Binding-site contacts:
Ligand atom N2 contacts residue ASN1095 of chain 1.C at 3.0 Å (h-bond).
Ligand atom C7 contacts residue ASN1095 of chain 1.C at 3.3 Å.
Ligand atom C8 contacts residue HIS1098 of chain 1.C at 3.7 Å.
Ligand atom C3 contacts residue THR1097 of chain 1.C at 3.6 Å.
Ligand atom C5 contacts residue HIS1098 of chain 1.C at 3.7 Å.
Ligand atom C5 contacts residue ASN1095 of chain 1.C at 3.7 Å.
Ligand atom C1 contacts residue ASN1095 of chain 1.C at 1.4 Å.
Ligand atom O5 contacts residue ASN1095 of chain 1.C at 2.3 Å (h-bond).
Ligand atom O7 contacts residue ASN1095 of chain 1.C at 3.4 Å (h-bond).
Ligand atom C7 contacts residue HIS1098 of chain 1.C at 3.4 Å.
Ligand atom C8 contacts residue ASN1095 of chain 1.C at 3.7 Å.
Ligand atom C1 contacts residue THR1097 of chain 1.C at 3.5 Å.
Ligand atom C3 contacts residue HIS1098 of chain 1.C at 3.7 Å.
Ligand atom C4 contacts residue ASN1095 of chain 1.C at 4.2 Å.
Ligand atom N2 contacts residue THR1097 of chain 1.C at 2.9 Å (h-bond).
Ligand atom O5 contacts residue PHE1100 of chain 1.C at 3.6 Å.
Ligand atom C2 contacts residue THR1097 of chain 1.C at 3.5 Å.
Ligand atom C2 contacts residue ASN1095 of chain 1.C at 2.5 Å.
Ligand atom C2 contacts residue HIS1098 of chain 1.C at 4.3 Å.
Ligand atom O3 contacts residue THR1097 of chain 1.C at 4.4 Å.
Ligand atom C1 contacts residue HIS1098 of chain 1.C at 3.8 Å.
Ligand atom C6 contacts residue PHE1100 of chain 1.C at 3.8 Å (hydrophobic).
Ligand atom C4 contacts residue HIS1098 of chain 1.C at 4.0 Å.
Ligand atom N2 contacts residue HIS1098 of chain 1.C at 4.3 Å.
Ligand atom O4 contacts residue HIS1098 of chain 1.C at 3.5 Å.
Ligand atom C8 contacts residue THR1097 of chain 1.C at 3.9 Å.
Ligand atom C7 contacts residue THR1097 of chain 1.C at 3.9 Å.
Ligand atom O5 contacts residue HIS1098 of chain 1.C at 4.2 Å.
Ligand atom C3 contacts residue ASN1095 of chain 1.C at 3.8 Å.
Ligand atom C5 contacts residue PHE1100 of chain 1.C at 4.0 Å (hydrophobic).
Ligand atom C1 contacts residue PHE1100 of chain 1.C at 4.5 Å (hydrophobic).
Ligand atom O7 contacts residue HIS1098 of chain 1.C at 3.0 Å (h-bond).

A small-molecule ligand and the protein it binds are described below.
Small molecule (SMILES): CC(=O)N[C@H]1[C@H](O[C@H]2[C@H](O)[C@@H](NC(C)=O)CO[C@@H]2CO)O[C@H](CO)[C@@H](O[C@H]2O[C@H](CO)[C@@H](O)[C@H](O)[C@@H]2O)[C@@H]1O

Sequence of chain 1.C:
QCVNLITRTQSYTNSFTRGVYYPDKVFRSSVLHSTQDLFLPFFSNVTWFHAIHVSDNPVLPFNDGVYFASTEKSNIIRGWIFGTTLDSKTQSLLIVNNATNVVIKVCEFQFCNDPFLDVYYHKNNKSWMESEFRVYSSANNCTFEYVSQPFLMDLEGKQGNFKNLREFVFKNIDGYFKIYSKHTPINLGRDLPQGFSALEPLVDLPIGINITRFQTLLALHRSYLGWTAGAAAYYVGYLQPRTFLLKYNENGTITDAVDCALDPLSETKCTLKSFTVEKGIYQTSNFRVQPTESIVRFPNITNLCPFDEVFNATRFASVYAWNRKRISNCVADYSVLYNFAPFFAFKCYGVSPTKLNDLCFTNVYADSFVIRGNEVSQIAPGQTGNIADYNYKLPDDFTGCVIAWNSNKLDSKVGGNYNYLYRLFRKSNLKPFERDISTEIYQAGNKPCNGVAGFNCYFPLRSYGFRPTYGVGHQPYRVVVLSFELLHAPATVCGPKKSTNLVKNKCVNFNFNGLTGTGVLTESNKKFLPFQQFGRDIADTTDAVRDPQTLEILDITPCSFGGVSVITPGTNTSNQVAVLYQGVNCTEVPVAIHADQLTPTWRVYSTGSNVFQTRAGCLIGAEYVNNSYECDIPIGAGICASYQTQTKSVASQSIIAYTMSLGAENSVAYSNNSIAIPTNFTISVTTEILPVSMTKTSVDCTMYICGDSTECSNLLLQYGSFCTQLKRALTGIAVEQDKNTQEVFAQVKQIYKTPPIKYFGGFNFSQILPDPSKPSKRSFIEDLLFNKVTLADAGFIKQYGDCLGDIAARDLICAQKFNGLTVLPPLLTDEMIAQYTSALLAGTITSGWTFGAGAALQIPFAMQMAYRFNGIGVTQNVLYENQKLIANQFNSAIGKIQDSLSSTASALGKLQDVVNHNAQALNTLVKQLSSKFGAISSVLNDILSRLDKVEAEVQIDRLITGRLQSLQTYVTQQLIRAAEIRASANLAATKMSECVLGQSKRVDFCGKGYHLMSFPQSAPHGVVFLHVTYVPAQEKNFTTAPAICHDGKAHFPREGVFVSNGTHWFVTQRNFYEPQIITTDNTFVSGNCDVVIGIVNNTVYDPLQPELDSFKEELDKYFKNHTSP